Binding-site contacts:
Ligand atom C2 contacts residue GLN243 of chain 2.A at 3.8 Å.
Ligand atom N8 contacts residue OXY1 of chain 2.D at 3.6 Å (h-bond).
Ligand atom C2 contacts residue ARG194 of chain 2.A at 3.5 Å.
Ligand atom N7 contacts residue PHE177 of chain 2.A at 3.6 Å.
Ligand atom N7 contacts residue ALA65 of chain 2.B at 3.6 Å.
Ligand atom C2 contacts residue PHE177 of chain 2.A at 3.7 Å (hydrophobic).
Ligand atom N3 contacts residue ASN269 of chain 2.A at 3.5 Å (h-bond).
Ligand atom O2 contacts residue ARG194 of chain 2.A at 2.7 Å (salt-bridge).
Ligand atom N1 contacts residue GLN243 of chain 2.A at 2.9 Å (h-bond).
Ligand atom N1 contacts residue GLN297 of chain 2.A at 3.9 Å.
Ligand atom O6 contacts residue TYR4 of chain 2.B at 3.7 Å.
Ligand atom N3 contacts residue OXY1 of chain 2.D at 3.7 Å.
Ligand atom O2 contacts residue GLN243 of chain 2.A at 3.7 Å.
Ligand atom N9 contacts residue OXY1 of chain 2.D at 3.4 Å (h-bond).
Ligand atom C4 contacts residue OXY1 of chain 2.D at 3.3 Å.
Ligand atom C2 contacts residue OXY1 of chain 2.D at 3.8 Å.
Ligand atom N7 contacts residue OXY1 of chain 2.D at 3.6 Å (h-bond).
Ligand atom N8 contacts residue PHE177 of chain 2.A at 3.6 Å.
Ligand atom C6 contacts residue GLN243 of chain 2.A at 3.7 Å.
Ligand atom N8 contacts residue ALA65 of chain 2.B at 3.8 Å.
Ligand atom N7 contacts residue THR66 of chain 2.B at 2.9 Å (h-bond).
Ligand atom N3 contacts residue ARG194 of chain 2.A at 3.1 Å (salt-bridge).
Ligand atom C4 contacts residue ASN269 of chain 2.A at 3.9 Å.
Ligand atom C5 contacts residue OXY1 of chain 2.D at 3.3 Å.
Ligand atom N9 contacts residue LEU188 of chain 2.A at 3.8 Å.
Ligand atom C2 contacts residue ILE242 of chain 2.A at 3.9 Å (hydrophobic).
Ligand atom N8 contacts residue THR66 of chain 2.B at 3.4 Å (h-bond).
Ligand atom O2 contacts residue SER241 of chain 2.A at 3.3 Å.
Ligand atom O2 contacts residue ILE242 of chain 2.A at 2.8 Å (h-bond).
Ligand atom N8 contacts residue LEU188 of chain 2.A at 3.6 Å.
Ligand atom N1 contacts residue OXY1 of chain 2.D at 3.7 Å.
Ligand atom N9 contacts residue PHE177 of chain 2.A at 3.4 Å.
Ligand atom C6 contacts residue OXY1 of chain 2.D at 3.5 Å.
Ligand atom C5 contacts residue PHE177 of chain 2.A at 3.3 Å (hydrophobic).
Ligand atom O6 contacts residue THR66 of chain 2.B at 3.7 Å.
Ligand atom C6 contacts residue PHE177 of chain 2.A at 3.5 Å (hydrophobic).
Ligand atom O6 contacts residue GLN243 of chain 2.A at 2.9 Å (h-bond).
Ligand atom N3 contacts residue PHE177 of chain 2.A at 3.8 Å.
Ligand atom C4 contacts residue PHE177 of chain 2.A at 3.3 Å (hydrophobic).
Ligand atom N1 contacts residue PHE177 of chain 2.A at 3.6 Å.

Sequence of chain 2.B:
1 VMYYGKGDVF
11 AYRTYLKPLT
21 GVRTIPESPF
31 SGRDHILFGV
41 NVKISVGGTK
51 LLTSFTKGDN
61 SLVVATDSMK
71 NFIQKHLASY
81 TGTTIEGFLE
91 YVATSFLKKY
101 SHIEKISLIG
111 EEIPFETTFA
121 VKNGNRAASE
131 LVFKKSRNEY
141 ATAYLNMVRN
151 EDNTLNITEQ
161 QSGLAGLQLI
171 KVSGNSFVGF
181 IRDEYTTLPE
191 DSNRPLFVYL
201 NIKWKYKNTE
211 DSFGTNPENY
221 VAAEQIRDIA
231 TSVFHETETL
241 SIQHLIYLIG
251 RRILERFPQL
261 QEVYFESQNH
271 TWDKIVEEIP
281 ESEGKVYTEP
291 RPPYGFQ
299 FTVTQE

The protein below binds the small molecule below.
Small molecule (SMILES): O=c1[nH]c(=O)c2nn[nH]c2[nH]1

Sequence of chain 2.A:
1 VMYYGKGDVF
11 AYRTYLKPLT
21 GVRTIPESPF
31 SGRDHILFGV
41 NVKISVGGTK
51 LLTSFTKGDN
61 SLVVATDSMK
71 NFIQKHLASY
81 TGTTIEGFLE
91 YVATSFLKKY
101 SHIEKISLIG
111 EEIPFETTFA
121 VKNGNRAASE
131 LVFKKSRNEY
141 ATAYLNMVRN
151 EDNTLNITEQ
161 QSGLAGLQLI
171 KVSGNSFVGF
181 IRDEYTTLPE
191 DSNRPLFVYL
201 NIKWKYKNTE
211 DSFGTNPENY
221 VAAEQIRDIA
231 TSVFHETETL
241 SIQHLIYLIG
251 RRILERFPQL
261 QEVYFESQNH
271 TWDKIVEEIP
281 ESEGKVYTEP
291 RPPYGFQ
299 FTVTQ